Sequence of chain 1.B:
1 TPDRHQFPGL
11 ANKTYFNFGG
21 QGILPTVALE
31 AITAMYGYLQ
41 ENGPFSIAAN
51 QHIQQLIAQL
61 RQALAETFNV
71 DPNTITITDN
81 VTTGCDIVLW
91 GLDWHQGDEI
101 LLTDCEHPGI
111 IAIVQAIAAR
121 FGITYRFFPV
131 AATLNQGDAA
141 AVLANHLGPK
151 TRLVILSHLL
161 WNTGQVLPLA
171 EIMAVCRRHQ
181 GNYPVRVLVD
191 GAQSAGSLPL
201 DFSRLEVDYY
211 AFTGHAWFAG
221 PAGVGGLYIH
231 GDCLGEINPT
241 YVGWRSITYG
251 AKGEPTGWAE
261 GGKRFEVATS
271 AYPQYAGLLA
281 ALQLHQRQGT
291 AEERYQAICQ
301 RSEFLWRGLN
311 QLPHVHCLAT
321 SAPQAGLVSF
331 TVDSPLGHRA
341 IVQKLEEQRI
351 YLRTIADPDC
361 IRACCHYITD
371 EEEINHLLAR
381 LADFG

This protein binds this small molecule.
Small molecule (SMILES): NCC(=O)O

Binding-site contacts:
Ligand atom OXT contacts residue ARG362 of chain 1.A at 2.8 Å (salt-bridge).
Ligand atom N contacts residue TRP161 of chain 1.A at 4.4 Å.
Ligand atom C contacts residue GLY20 of chain 1.A at 3.9 Å.
Ligand atom CA contacts residue GLY20 of chain 1.A at 3.9 Å.
Ligand atom CA contacts residue PLP1 of chain 1.D at 2.4 Å.
Ligand atom C contacts residue ARG353 of chain 1.A at 3.2 Å.
Ligand atom OXT contacts residue GLY19 of chain 1.A at 4.0 Å.
Ligand atom OXT contacts residue PLP1 of chain 1.D at 3.3 Å (h-bond).
Ligand atom N contacts residue HIS107 of chain 1.A at 4.4 Å.
Ligand atom O contacts residue GLY19 of chain 1.A at 3.7 Å.
Ligand atom C contacts residue PLP1 of chain 1.D at 3.6 Å.
Ligand atom C contacts residue GLY19 of chain 1.A at 3.5 Å.
Ligand atom CA contacts residue ARG353 of chain 1.A at 4.0 Å.
Ligand atom O contacts residue GLY20 of chain 1.A at 3.4 Å.
Ligand atom OXT contacts residue TRP161 of chain 1.A at 3.5 Å.
Ligand atom OXT contacts residue GLN193 of chain 1.A at 3.3 Å (h-bond).
Ligand atom O contacts residue PHE45 of chain 1.B at 4.0 Å.
Ligand atom CA contacts residue GLN193 of chain 1.A at 4.2 Å.
Ligand atom N contacts residue GLN193 of chain 1.A at 3.7 Å.
Ligand atom OXT contacts residue ARG353 of chain 1.A at 3.6 Å.
Ligand atom C contacts residue TRP161 of chain 1.A at 4.3 Å (hydrophobic).
Ligand atom O contacts residue ARG362 of chain 1.A at 2.8 Å (salt-bridge).
Ligand atom N contacts residue GLY19 of chain 1.A at 4.0 Å.
Ligand atom CA contacts residue GLY19 of chain 1.A at 3.5 Å.
Ligand atom N contacts residue PLP1 of chain 1.D at 1.4 Å.
Ligand atom C contacts residue ARG362 of chain 1.A at 3.4 Å.
Ligand atom O contacts residue ARG353 of chain 1.A at 2.8 Å (salt-bridge).
Ligand atom C contacts residue GLN193 of chain 1.A at 3.9 Å.

Sequence of chain 1.A:
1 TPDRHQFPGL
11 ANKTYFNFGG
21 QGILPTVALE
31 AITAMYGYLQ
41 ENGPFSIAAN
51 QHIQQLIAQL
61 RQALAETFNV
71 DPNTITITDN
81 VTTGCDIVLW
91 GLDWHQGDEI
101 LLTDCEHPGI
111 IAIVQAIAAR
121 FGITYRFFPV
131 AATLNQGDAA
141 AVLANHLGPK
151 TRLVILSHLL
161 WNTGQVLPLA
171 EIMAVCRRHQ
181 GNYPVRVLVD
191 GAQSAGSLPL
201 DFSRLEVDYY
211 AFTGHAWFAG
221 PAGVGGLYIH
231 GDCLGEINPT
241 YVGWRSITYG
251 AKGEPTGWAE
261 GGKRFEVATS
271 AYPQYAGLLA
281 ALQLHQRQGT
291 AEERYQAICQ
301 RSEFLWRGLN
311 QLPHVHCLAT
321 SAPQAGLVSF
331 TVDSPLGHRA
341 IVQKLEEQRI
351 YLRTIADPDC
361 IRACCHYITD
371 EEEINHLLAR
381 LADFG